Binding-site contacts:
Ligand atom O7 contacts residue ASN155 of chain 1.A at 4.3 Å.
Ligand atom O7 contacts residue GLU116 of chain 1.A at 3.9 Å.
Ligand atom C6 contacts residue THR157 of chain 1.A at 4.0 Å.
Ligand atom O5 contacts residue THR157 of chain 1.A at 3.0 Å (h-bond).
Ligand atom C7 contacts residue ASN155 of chain 1.A at 3.3 Å.
Ligand atom C2 contacts residue ASN155 of chain 1.A at 2.4 Å.
Ligand atom C8 contacts residue ASN155 of chain 1.A at 3.2 Å.
Ligand atom C1 contacts residue THR157 of chain 1.A at 3.7 Å.
Ligand atom O6 contacts residue THR157 of chain 1.A at 3.9 Å.
Ligand atom C3 contacts residue ASN155 of chain 1.A at 3.8 Å.
Ligand atom C6 contacts residue GLU167 of chain 1.A at 3.3 Å.
Ligand atom O6 contacts residue GLU167 of chain 1.A at 3.4 Å (salt-bridge).
Ligand atom C5 contacts residue THR157 of chain 1.A at 4.0 Å.
Ligand atom N2 contacts residue ASN155 of chain 1.A at 2.9 Å (h-bond).
Ligand atom C5 contacts residue ASN155 of chain 1.A at 3.6 Å.
Ligand atom C1 contacts residue ASN155 of chain 1.A at 1.4 Å.
Ligand atom C8 contacts residue GLU167 of chain 1.A at 3.6 Å.
Ligand atom C4 contacts residue ASN155 of chain 1.A at 4.2 Å.
Ligand atom O6 contacts residue VAL159 of chain 1.A at 3.5 Å.
Ligand atom O5 contacts residue ASN155 of chain 1.A at 2.3 Å (h-bond).
Ligand atom O3 contacts residue GLU167 of chain 1.A at 4.5 Å.

The small molecule below binds the protein below.
Small molecule (SMILES): CC(=O)N[C@H]1[C@H](O[C@H]2[C@H](O)[C@@H](NC(C)=O)CO[C@@H]2CO)O[C@H](CO)[C@@H](O)[C@@H]1O

Sequence of chain 1.A:
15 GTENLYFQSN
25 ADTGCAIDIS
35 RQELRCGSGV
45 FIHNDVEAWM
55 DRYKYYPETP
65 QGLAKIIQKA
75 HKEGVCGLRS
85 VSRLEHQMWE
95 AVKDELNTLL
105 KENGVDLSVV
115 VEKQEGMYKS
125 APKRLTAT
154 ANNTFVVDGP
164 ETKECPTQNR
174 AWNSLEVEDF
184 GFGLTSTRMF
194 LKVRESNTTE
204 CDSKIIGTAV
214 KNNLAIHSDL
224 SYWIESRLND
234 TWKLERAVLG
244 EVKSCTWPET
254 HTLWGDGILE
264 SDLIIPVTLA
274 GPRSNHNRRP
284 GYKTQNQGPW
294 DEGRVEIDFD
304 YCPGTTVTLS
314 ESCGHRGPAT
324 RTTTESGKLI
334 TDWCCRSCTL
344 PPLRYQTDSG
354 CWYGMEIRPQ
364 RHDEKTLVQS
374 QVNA